Sequence of chain 1.N:
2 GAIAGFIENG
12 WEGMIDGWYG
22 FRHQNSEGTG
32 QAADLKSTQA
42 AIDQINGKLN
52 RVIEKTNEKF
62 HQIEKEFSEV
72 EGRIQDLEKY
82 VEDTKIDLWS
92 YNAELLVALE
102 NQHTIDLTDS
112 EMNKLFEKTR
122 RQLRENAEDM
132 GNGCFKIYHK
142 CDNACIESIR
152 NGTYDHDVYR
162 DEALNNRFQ

The protein below binds the small molecule below.
Small molecule (SMILES): CC(=O)N[C@@H]1[C@@H](O)[C@H](O)[C@@H](CO)O[C@H]1O

Sequence of chain 1.M:
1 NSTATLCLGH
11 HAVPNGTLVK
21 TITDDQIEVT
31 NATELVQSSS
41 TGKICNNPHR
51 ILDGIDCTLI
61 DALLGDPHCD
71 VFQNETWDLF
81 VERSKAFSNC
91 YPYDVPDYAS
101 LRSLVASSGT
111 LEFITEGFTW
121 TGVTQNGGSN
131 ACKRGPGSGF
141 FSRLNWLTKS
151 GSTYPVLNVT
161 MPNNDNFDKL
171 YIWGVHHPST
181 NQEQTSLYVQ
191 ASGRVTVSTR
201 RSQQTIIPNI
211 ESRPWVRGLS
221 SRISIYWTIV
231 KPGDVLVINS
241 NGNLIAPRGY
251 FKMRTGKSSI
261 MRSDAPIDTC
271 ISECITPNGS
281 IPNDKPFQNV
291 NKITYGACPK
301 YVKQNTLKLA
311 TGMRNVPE

Binding-site contacts:
Ligand atom C4 contacts residue ASN31 of chain 1.M at 4.2 Å.
Ligand atom C3 contacts residue VAL105 of chain 1.S at 4.4 Å (hydrophobic).
Ligand atom O6 contacts residue LEU50 of chain 1.N at 4.1 Å.
Ligand atom C1 contacts residue THR311 of chain 1.M at 4.0 Å.
Ligand atom C6 contacts residue THR33 of chain 1.M at 4.4 Å.
Ligand atom O5 contacts residue ASN31 of chain 1.M at 2.3 Å (h-bond).
Ligand atom N2 contacts residue ASN31 of chain 1.M at 3.0 Å (h-bond).
Ligand atom C6 contacts residue LEU107 of chain 1.S at 4.2 Å (hydrophobic).
Ligand atom C4 contacts residue VAL105 of chain 1.S at 3.6 Å (hydrophobic).
Ligand atom O6 contacts residue THR311 of chain 1.M at 3.2 Å.
Ligand atom O6 contacts residue THR33 of chain 1.M at 4.0 Å.
Ligand atom C2 contacts residue ASN31 of chain 1.M at 2.4 Å.
Ligand atom C5 contacts residue ASN31 of chain 1.M at 3.6 Å.
Ligand atom O5 contacts residue THR311 of chain 1.M at 3.5 Å (h-bond).
Ligand atom C3 contacts residue ASN31 of chain 1.M at 3.8 Å.
Ligand atom O3 contacts residue VAL105 of chain 1.S at 4.1 Å.
Ligand atom O6 contacts residue ASN31 of chain 1.M at 4.4 Å.
Ligand atom O6 contacts residue VAL105 of chain 1.S at 3.6 Å.
Ligand atom C1 contacts residue ASN31 of chain 1.M at 1.4 Å.
Ligand atom C7 contacts residue ASN31 of chain 1.M at 3.9 Å.
Ligand atom O4 contacts residue VAL105 of chain 1.S at 3.9 Å.
Ligand atom O7 contacts residue ASN31 of chain 1.M at 4.3 Å.

Sequence of chain 1.S:
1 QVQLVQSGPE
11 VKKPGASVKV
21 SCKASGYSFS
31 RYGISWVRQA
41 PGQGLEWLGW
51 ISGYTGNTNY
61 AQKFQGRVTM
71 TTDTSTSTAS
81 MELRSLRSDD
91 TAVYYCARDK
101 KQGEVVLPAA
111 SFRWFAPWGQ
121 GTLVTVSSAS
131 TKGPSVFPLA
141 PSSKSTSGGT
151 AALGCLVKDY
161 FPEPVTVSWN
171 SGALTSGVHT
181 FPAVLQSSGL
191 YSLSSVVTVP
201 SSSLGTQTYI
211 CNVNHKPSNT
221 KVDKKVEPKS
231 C